Sequence of chain 1.H:
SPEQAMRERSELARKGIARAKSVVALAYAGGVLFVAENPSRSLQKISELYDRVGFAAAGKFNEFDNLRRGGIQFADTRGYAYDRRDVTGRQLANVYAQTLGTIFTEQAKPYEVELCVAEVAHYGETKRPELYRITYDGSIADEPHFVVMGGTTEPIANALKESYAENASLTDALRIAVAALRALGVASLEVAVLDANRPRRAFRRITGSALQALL

Binding-site contacts:
Ligand atom CG contacts residue PHE68 of chain 1.B at 3.8 Å (hydrophobic).
Ligand atom OH contacts residue GLU119 of chain 1.B at 2.7 Å (salt-bridge).
Ligand atom CD1 contacts residue LYS67 of chain 1.B at 3.4 Å.
Ligand atom O contacts residue ALA27 of chain 1.B at 3.6 Å.
Ligand atom OXT contacts residue ASN45 of chain 1.B at 2.9 Å (h-bond).
Ligand atom CA contacts residue GLY66 of chain 1.B at 3.6 Å.
Ligand atom CB contacts residue ARG26 of chain 1.B at 3.1 Å.
Ligand atom CE1 contacts residue GLY23 of chain 1.B at 3.2 Å.
Ligand atom CA contacts residue SER146 of chain 1.H at 3.4 Å.
Ligand atom CE1 contacts residue LYS67 of chain 1.B at 3.4 Å.
Ligand atom O contacts residue SER146 of chain 1.H at 3.4 Å (h-bond).
Ligand atom N contacts residue ASP144 of chain 1.H at 2.8 Å (salt-bridge).
Ligand atom O contacts residue LYS28 of chain 1.B at 3.4 Å (salt-bridge).
Ligand atom CE1 contacts residue GLY66 of chain 1.B at 3.8 Å.
Ligand atom OE1 contacts residue SER146 of chain 1.H at 3.4 Å.
Ligand atom C contacts residue SER146 of chain 1.H at 2.9 Å.
Ligand atom CG contacts residue ARG26 of chain 1.B at 3.1 Å.
Ligand atom CA contacts residue ASP144 of chain 1.H at 3.4 Å.
Ligand atom NE2 contacts residue LEU50 of chain 1.B at 3.6 Å.
Ligand atom N contacts residue LYS67 of chain 1.B at 3.6 Å (salt-bridge).
Ligand atom N contacts residue SER146 of chain 1.H at 2.9 Å (h-bond).
Ligand atom CD1 contacts residue ARG26 of chain 1.B at 3.5 Å.
Ligand atom O contacts residue PHE68 of chain 1.B at 2.6 Å (h-bond).
Ligand atom CD contacts residue ILE147 of chain 1.H at 3.1 Å (hydrophobic).
Ligand atom CB contacts residue LYS28 of chain 1.B at 3.3 Å.
Ligand atom CA contacts residue LYS67 of chain 1.B at 3.8 Å.
Ligand atom CE2 contacts residue ARG26 of chain 1.B at 3.6 Å.
Ligand atom CD2 contacts residue ARG26 of chain 1.B at 3.5 Å.
Ligand atom N contacts residue SER146 of chain 1.H at 3.7 Å.
Ligand atom CA contacts residue SER146 of chain 1.H at 3.4 Å.
Ligand atom CB contacts residue ALA27 of chain 1.B at 3.8 Å (hydrophobic).
Ligand atom CZ contacts residue GLY23 of chain 1.B at 3.8 Å.
Ligand atom O contacts residue GLY66 of chain 1.B at 3.5 Å (h-bond).
Ligand atom CD1 contacts residue GLY66 of chain 1.B at 3.4 Å.
Ligand atom NE2 contacts residue ILE147 of chain 1.H at 2.8 Å (h-bond).
Ligand atom CD1 contacts residue GLY23 of chain 1.B at 3.5 Å.
Ligand atom OE1 contacts residue ILE147 of chain 1.H at 3.3 Å (h-bond).
Ligand atom CB contacts residue SER146 of chain 1.H at 3.6 Å.
Ligand atom O contacts residue LYS67 of chain 1.B at 3.2 Å.
Ligand atom C contacts residue PHE68 of chain 1.B at 3.8 Å (hydrophobic).

This protein binds this small molecule.
Small molecule (SMILES): CC(C)C[C@H](NC(=O)[C@H](Cc1ccc(O)cc1)NC(=O)[C@H](CCC(N)=O)NC(=O)CN)C(=O)O

Sequence of chain 1.B:
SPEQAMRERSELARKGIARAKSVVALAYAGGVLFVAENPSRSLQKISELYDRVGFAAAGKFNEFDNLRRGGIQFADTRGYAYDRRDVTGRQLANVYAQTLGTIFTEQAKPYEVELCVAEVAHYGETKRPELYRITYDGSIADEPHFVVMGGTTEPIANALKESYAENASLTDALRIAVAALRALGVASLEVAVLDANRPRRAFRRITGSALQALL